This small molecule binds to this protein.
Small molecule (SMILES): CC(=O)N[C@H]1[C@H](O[C@H]2[C@H](O)[C@@H](NC(C)=O)CO[C@@H]2CO)O[C@H](CO)[C@@H](O)[C@@H]1O

Binding-site contacts:
Ligand atom C1 contacts residue ASN164 of chain 1.B at 1.4 Å.
Ligand atom C3 contacts residue ASN164 of chain 1.B at 3.6 Å.
Ligand atom O7 contacts residue ALA163 of chain 1.B at 4.4 Å.
Ligand atom N2 contacts residue GLY162 of chain 1.B at 3.7 Å.
Ligand atom N2 contacts residue ASN164 of chain 1.B at 2.6 Å (h-bond).
Ligand atom O5 contacts residue ASN164 of chain 1.B at 2.4 Å (h-bond).
Ligand atom C7 contacts residue GLY162 of chain 1.B at 3.8 Å.
Ligand atom C4 contacts residue ASN164 of chain 1.B at 4.1 Å.
Ligand atom C7 contacts residue ASN164 of chain 1.B at 3.3 Å.
Ligand atom C5 contacts residue ASN164 of chain 1.B at 3.7 Å.
Ligand atom C2 contacts residue ASN164 of chain 1.B at 2.2 Å.
Ligand atom C8 contacts residue ASN164 of chain 1.B at 3.6 Å.
Ligand atom O7 contacts residue GLY162 of chain 1.B at 3.4 Å (h-bond).
Ligand atom O7 contacts residue ASN164 of chain 1.B at 4.2 Å.
Ligand atom O6 contacts residue PRO187 of chain 1.B at 3.9 Å.
Ligand atom O6 contacts residue ASN164 of chain 1.B at 4.5 Å.

Sequence of chain 1.B:
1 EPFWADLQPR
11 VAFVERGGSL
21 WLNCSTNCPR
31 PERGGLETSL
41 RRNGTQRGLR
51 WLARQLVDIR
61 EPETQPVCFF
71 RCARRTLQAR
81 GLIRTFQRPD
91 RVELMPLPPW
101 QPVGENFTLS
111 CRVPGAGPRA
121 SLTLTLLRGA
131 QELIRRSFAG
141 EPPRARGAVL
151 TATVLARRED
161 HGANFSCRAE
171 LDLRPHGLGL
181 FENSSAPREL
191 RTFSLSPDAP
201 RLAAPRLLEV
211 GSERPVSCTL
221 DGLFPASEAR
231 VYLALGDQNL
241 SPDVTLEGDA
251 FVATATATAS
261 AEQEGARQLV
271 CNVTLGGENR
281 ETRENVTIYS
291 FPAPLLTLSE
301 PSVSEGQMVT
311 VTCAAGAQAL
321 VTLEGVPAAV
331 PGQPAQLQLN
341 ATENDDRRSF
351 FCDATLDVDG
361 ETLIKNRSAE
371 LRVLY